Sequence of chain 34.C:
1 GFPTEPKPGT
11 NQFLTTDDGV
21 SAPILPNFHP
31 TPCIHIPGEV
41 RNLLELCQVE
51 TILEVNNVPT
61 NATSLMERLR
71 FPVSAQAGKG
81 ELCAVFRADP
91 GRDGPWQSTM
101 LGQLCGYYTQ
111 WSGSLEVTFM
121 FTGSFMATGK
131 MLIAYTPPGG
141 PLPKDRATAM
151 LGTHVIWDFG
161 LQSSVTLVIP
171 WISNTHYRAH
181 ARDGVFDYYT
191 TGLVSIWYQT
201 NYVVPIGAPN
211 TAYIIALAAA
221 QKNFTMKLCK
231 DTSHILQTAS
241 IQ

Binding-site contacts:
Ligand atom C2B contacts residue TYR201 of chain 34.A at 3.5 Å (hydrophobic).
Ligand atom C3B contacts residue TRP203 of chain 34.A at 3.1 Å (hydrophobic).
Ligand atom C5B contacts residue ILE113 of chain 34.A at 3.5 Å (hydrophobic).
Ligand atom C4A contacts residue THR114 of chain 34.A at 3.5 Å.
Ligand atom N3A contacts residue ILE113 of chain 34.A at 3.8 Å.
Ligand atom N2 contacts residue PHE155 of chain 34.A at 3.5 Å.
Ligand atom C5 contacts residue PHE233 of chain 34.A at 4.0 Å (hydrophobic).
Ligand atom C4B contacts residue ILE113 of chain 34.A at 4.0 Å (hydrophobic).
Ligand atom C4C contacts residue PHE135 of chain 34.A at 3.8 Å (hydrophobic).
Ligand atom C31 contacts residue ILE24 of chain 34.C at 3.6 Å (hydrophobic).
Ligand atom C31 contacts residue VAL179 of chain 34.A at 3.3 Å (hydrophobic).
Ligand atom C5B contacts residue ASP112 of chain 34.A at 4.0 Å.
Ligand atom C3B contacts residue ASN228 of chain 34.A at 4.0 Å.
Ligand atom C5C contacts residue PHE135 of chain 34.A at 3.5 Å (hydrophobic).
Ligand atom N3A contacts residue THR114 of chain 34.A at 4.0 Å.
Ligand atom C3C contacts residue PHE135 of chain 34.A at 3.8 Å (hydrophobic).
Ligand atom N3A contacts residue ASP112 of chain 34.A at 2.5 Å (salt-bridge).
Ligand atom C5A contacts residue ASP112 of chain 34.A at 4.0 Å.
Ligand atom C5B contacts residue ILE111 of chain 34.A at 3.9 Å (hydrophobic).
Ligand atom O1A contacts residue ASN228 of chain 34.A at 3.7 Å.
Ligand atom C5C contacts residue ILE111 of chain 34.A at 3.8 Å (hydrophobic).
Ligand atom C2C contacts residue VAL192 of chain 34.A at 3.7 Å (hydrophobic).
Ligand atom C6C contacts residue TYR201 of chain 34.A at 3.9 Å (hydrophobic).
Ligand atom O1 contacts residue PHE155 of chain 34.A at 3.4 Å.
Ligand atom C4A contacts residue ASP112 of chain 34.A at 2.6 Å.
Ligand atom O1B contacts residue TYR201 of chain 34.A at 3.4 Å.
Ligand atom C4 contacts residue ILE24 of chain 34.C at 4.0 Å (hydrophobic).
Ligand atom C6B contacts residue ILE113 of chain 34.A at 4.0 Å (hydrophobic).
Ligand atom C2B contacts residue TRP203 of chain 34.A at 4.0 Å (hydrophobic).
Ligand atom C5 contacts residue PHE155 of chain 34.A at 3.9 Å (hydrophobic).
Ligand atom O1A contacts residue TRP203 of chain 34.A at 3.3 Å.
Ligand atom C2A contacts residue TRP203 of chain 34.A at 3.6 Å (hydrophobic).
Ligand atom O1 contacts residue PHE233 of chain 34.A at 3.1 Å.
Ligand atom C4B contacts residue TRP203 of chain 34.A at 3.5 Å (hydrophobic).
Ligand atom C2C contacts residue PHE155 of chain 34.A at 3.9 Å (hydrophobic).
Ligand atom C31 contacts residue PRO177 of chain 34.A at 3.9 Å (hydrophobic).
Ligand atom N2 contacts residue PHE233 of chain 34.A at 3.7 Å.
Ligand atom C4C contacts residue VAL192 of chain 34.A at 3.5 Å (hydrophobic).
Ligand atom C5A contacts residue ASN228 of chain 34.A at 4.0 Å.
Ligand atom C2A contacts residue ASP112 of chain 34.A at 3.8 Å.

The small molecule below binds the protein below.
Small molecule (SMILES): Cc1cc(CCCCCCCOc2ccc(C3=NCCO3)cc2)on1

Sequence of chain 35.C:
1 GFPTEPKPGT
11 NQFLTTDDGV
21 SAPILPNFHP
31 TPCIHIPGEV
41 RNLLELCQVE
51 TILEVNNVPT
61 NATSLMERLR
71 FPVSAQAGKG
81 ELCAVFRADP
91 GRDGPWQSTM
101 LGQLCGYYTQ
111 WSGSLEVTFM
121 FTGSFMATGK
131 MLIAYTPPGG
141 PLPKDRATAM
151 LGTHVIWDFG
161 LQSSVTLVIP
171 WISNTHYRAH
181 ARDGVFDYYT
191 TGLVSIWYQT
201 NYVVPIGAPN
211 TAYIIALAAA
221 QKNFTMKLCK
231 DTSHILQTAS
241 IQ

Sequence of chain 34.A:
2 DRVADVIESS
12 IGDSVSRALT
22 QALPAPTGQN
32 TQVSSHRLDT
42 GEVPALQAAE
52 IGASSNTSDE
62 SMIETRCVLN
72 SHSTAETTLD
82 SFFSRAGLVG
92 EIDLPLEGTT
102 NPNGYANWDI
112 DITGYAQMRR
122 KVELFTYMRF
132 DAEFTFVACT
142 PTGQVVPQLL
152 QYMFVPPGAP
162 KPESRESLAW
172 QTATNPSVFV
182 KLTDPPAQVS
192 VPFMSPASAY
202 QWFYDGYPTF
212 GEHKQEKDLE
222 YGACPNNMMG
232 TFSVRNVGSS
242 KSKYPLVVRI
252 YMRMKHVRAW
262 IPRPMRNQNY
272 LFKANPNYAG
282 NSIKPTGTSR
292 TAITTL